Sequence of chain 3.C:
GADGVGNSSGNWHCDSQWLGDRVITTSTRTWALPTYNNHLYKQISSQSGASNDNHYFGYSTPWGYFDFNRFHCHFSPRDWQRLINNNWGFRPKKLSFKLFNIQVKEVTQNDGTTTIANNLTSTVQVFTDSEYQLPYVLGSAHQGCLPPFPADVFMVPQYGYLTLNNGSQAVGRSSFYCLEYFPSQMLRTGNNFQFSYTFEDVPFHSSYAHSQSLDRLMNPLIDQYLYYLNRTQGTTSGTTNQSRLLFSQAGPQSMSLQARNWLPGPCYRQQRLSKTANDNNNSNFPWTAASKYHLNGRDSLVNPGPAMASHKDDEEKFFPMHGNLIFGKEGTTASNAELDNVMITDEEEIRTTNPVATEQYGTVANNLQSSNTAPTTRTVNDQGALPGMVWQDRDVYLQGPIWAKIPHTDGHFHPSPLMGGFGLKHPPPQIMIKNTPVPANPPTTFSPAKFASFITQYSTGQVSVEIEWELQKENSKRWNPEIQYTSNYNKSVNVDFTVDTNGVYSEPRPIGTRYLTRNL

Binding-site contacts:
Ligand atom N7 contacts residue ASP609 of chain 3.C at 4.5 Å.
Ligand atom N6 contacts residue PHE638 of chain 3.C at 3.8 Å.
Ligand atom N6 contacts residue GLY639 of chain 3.C at 2.8 Å (h-bond).
Ligand atom O4' contacts residue PRO631 of chain 3.C at 3.8 Å.
Ligand atom C8 contacts residue HIS630 of chain 3.C at 3.4 Å.
Ligand atom C6 contacts residue PRO419 of chain 3.C at 4.4 Å (hydrophobic).
Ligand atom N6 contacts residue GLY637 of chain 3.C at 4.1 Å.
Ligand atom N7 contacts residue SER632 of chain 3.C at 3.8 Å.
Ligand atom N9 contacts residue HIS630 of chain 3.C at 4.2 Å.
Ligand atom C6 contacts residue VAL418 of chain 3.C at 3.8 Å (hydrophobic).
Ligand atom O5' contacts residue PHE629 of chain 3.C at 4.2 Å.
Ligand atom O5' contacts residue PRO631 of chain 3.C at 4.1 Å.
Ligand atom N9 contacts residue PRO419 of chain 3.C at 4.2 Å.
Ligand atom C6 contacts residue SER632 of chain 3.C at 4.3 Å.
Ligand atom C5 contacts residue PRO419 of chain 3.C at 4.2 Å (hydrophobic).
Ligand atom C2' contacts residue PRO419 of chain 3.C at 4.0 Å (hydrophobic).
Ligand atom O2P contacts residue PHE629 of chain 3.C at 4.0 Å.
Ligand atom N1 contacts residue GLY639 of chain 3.C at 2.9 Å (h-bond).
Ligand atom O2P contacts residue PRO631 of chain 3.C at 3.8 Å.
Ligand atom O4' contacts residue HIS630 of chain 3.C at 4.4 Å.
Ligand atom C5 contacts residue SER632 of chain 3.C at 4.3 Å.
Ligand atom C4 contacts residue PRO419 of chain 3.C at 4.2 Å (hydrophobic).
Ligand atom N7 contacts residue PRO419 of chain 3.C at 4.4 Å.
Ligand atom N6 contacts residue SER632 of chain 3.C at 3.9 Å.
Ligand atom C6 contacts residue GLY639 of chain 3.C at 3.7 Å.
Ligand atom O2P contacts residue HIS628 of chain 3.C at 4.3 Å.
Ligand atom N6 contacts residue PRO633 of chain 3.C at 4.1 Å.
Ligand atom C2 contacts residue GLY639 of chain 3.C at 3.7 Å.
Ligand atom N6 contacts residue PRO631 of chain 3.C at 3.9 Å.
Ligand atom N1 contacts residue ILE622 of chain 3.C at 4.4 Å.
Ligand atom C2 contacts residue PRO419 of chain 3.C at 4.4 Å (hydrophobic).
Ligand atom C8 contacts residue PRO419 of chain 3.C at 4.3 Å (hydrophobic).
Ligand atom N1 contacts residue PRO631 of chain 3.C at 4.2 Å.
Ligand atom C1' contacts residue HIS630 of chain 3.C at 4.0 Å.
Ligand atom N7 contacts residue HIS630 of chain 3.C at 4.1 Å.
Ligand atom C5 contacts residue PRO631 of chain 3.C at 4.4 Å (hydrophobic).
Ligand atom N1 contacts residue VAL418 of chain 3.C at 3.8 Å.
Ligand atom C6 contacts residue PRO631 of chain 3.C at 4.0 Å (hydrophobic).
Ligand atom N3 contacts residue PRO419 of chain 3.C at 4.3 Å.
Ligand atom N6 contacts residue VAL418 of chain 3.C at 3.6 Å.

A protein and the small-molecule ligand that binds it are described below.
Small molecule (SMILES): Nc1ncnc2c1ncn2[C@H]1C[C@H](O)[C@@H](COP(=O)(O)O)O1